Binding-site contacts:
Ligand atom O7 contacts residue ARG191 of chain 1.A at 3.6 Å.
Ligand atom C1 contacts residue GLY76 of chain 1.A at 4.1 Å.
Ligand atom C2 contacts residue TYR134 of chain 1.A at 4.1 Å (hydrophobic).
Ligand atom C1 contacts residue FE1 of chain 1.C at 2.8 Å.
Ligand atom CL9 contacts residue TYR169 of chain 1.A at 2.9 Å.
Ligand atom C1 contacts residue ARG191 of chain 1.A at 3.8 Å.
Ligand atom C5 contacts residue CYS224 of chain 1.A at 3.9 Å (hydrophobic).
Ligand atom CL10 contacts residue LEU49 of chain 1.A at 3.8 Å.
Ligand atom CL9 contacts residue ILE171 of chain 1.A at 3.9 Å.
Ligand atom O7 contacts residue FE1 of chain 1.C at 2.3 Å.
Ligand atom O8 contacts residue ARG191 of chain 1.A at 4.1 Å.
Ligand atom C1 contacts residue HIS196 of chain 1.A at 3.8 Å.
Ligand atom C3 contacts residue ARG191 of chain 1.A at 3.5 Å.
Ligand atom O7 contacts residue GLY76 of chain 1.A at 3.9 Å.
Ligand atom C2 contacts residue PHE78 of chain 1.A at 3.9 Å (hydrophobic).
Ligand atom O7 contacts residue HIS194 of chain 1.A at 3.7 Å.
Ligand atom CL9 contacts residue PHE78 of chain 1.A at 4.0 Å.
Ligand atom CL10 contacts residue PRO77 of chain 1.A at 3.9 Å.
Ligand atom CL10 contacts residue ASP52 of chain 1.A at 3.6 Å.
Ligand atom C2 contacts residue FE1 of chain 1.C at 2.5 Å.
Ligand atom CL10 contacts residue CYS224 of chain 1.A at 3.7 Å.
Ligand atom C2 contacts residue HIS194 of chain 1.A at 3.8 Å.
Ligand atom C6 contacts residue GLY76 of chain 1.A at 3.5 Å.
Ligand atom O8 contacts residue PHE78 of chain 1.A at 4.0 Å.
Ligand atom O8 contacts residue HIS194 of chain 1.A at 2.8 Å (h-bond).
Ligand atom CL10 contacts residue ALA53 of chain 1.A at 3.3 Å.
Ligand atom O7 contacts residue GLN75 of chain 1.A at 4.1 Å.
Ligand atom C3 contacts residue FE1 of chain 1.C at 3.8 Å.
Ligand atom C4 contacts residue CYS224 of chain 1.A at 3.9 Å (hydrophobic).
Ligand atom O8 contacts residue TYR134 of chain 1.A at 2.8 Å (h-bond).
Ligand atom C4 contacts residue ARG191 of chain 1.A at 3.7 Å.
Ligand atom C2 contacts residue ARG191 of chain 1.A at 3.7 Å.
Ligand atom C4 contacts residue LEU49 of chain 1.A at 3.5 Å (hydrophobic).
Ligand atom O8 contacts residue FE1 of chain 1.C at 1.6 Å.
Ligand atom C5 contacts residue PRO77 of chain 1.A at 3.6 Å (hydrophobic).
Ligand atom C1 contacts residue PRO77 of chain 1.A at 4.0 Å (hydrophobic).
Ligand atom C6 contacts residue PRO77 of chain 1.A at 3.4 Å (hydrophobic).
Ligand atom O7 contacts residue HIS196 of chain 1.A at 2.5 Å.
Ligand atom C3 contacts residue PHE78 of chain 1.A at 3.7 Å (hydrophobic).
Ligand atom O8 contacts residue HIS196 of chain 1.A at 3.6 Å.

Sequence of chain 1.A:
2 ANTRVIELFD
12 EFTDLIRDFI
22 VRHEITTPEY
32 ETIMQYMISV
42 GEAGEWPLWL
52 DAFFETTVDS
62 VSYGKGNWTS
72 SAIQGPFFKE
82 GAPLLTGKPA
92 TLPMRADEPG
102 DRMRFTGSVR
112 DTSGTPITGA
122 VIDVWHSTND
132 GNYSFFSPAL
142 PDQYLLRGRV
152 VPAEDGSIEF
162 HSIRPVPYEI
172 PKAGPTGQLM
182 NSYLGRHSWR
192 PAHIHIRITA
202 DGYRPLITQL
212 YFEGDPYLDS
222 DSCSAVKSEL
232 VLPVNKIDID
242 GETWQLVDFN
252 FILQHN

The protein below binds the small molecule below.
Small molecule (SMILES): Oc1cc(Cl)cc(Cl)c1O